Binding-site contacts:
Ligand atom O7 contacts residue SER57 of chain 1.B at 3.0 Å (h-bond).
Ligand atom C7 contacts residue SER56 of chain 1.B at 4.0 Å.
Ligand atom O7 contacts residue SER56 of chain 1.B at 3.2 Å.
Ligand atom N2 contacts residue ASN50 of chain 1.B at 3.9 Å.
Ligand atom C5 contacts residue ASN55 of chain 1.B at 3.6 Å.
Ligand atom C7 contacts residue SER57 of chain 1.B at 3.7 Å.
Ligand atom C7 contacts residue VAL48 of chain 1.B at 4.2 Å (hydrophobic).
Ligand atom C2 contacts residue ASN55 of chain 1.B at 2.5 Å.
Ligand atom N2 contacts residue ASN55 of chain 1.B at 3.0 Å (h-bond).
Ligand atom C8 contacts residue ASN55 of chain 1.B at 3.8 Å.
Ligand atom C8 contacts residue VAL48 of chain 1.B at 3.2 Å (hydrophobic).
Ligand atom C8 contacts residue ASN50 of chain 1.B at 3.7 Å.
Ligand atom C8 contacts residue SER56 of chain 1.B at 4.1 Å.
Ligand atom C8 contacts residue GLU37 of chain 1.B at 3.7 Å.
Ligand atom C7 contacts residue ASN55 of chain 1.B at 3.4 Å.
Ligand atom O7 contacts residue VAL48 of chain 1.B at 4.3 Å.
Ligand atom N2 contacts residue GLU37 of chain 1.B at 4.4 Å.
Ligand atom O7 contacts residue ASN55 of chain 1.B at 3.4 Å (h-bond).
Ligand atom O5 contacts residue ASN55 of chain 1.B at 2.3 Å (h-bond).
Ligand atom C3 contacts residue ASN55 of chain 1.B at 3.9 Å.
Ligand atom C4 contacts residue ASN55 of chain 1.B at 4.3 Å.
Ligand atom C8 contacts residue SER57 of chain 1.B at 4.1 Å.
Ligand atom C1 contacts residue ASN55 of chain 1.B at 1.5 Å.
Ligand atom C8 contacts residue PHE49 of chain 1.B at 3.9 Å (hydrophobic).
Ligand atom C7 contacts residue ASN50 of chain 1.B at 4.3 Å.

This small molecule binds to this protein.
Small molecule (SMILES): CC(=O)N[C@H]1[C@H](O[C@H]2[C@H](O)[C@@H](NC(C)=O)CO[C@@H]2CO)O[C@H](CO)[C@@H](O)[C@@H]1O

Sequence of chain 1.B:
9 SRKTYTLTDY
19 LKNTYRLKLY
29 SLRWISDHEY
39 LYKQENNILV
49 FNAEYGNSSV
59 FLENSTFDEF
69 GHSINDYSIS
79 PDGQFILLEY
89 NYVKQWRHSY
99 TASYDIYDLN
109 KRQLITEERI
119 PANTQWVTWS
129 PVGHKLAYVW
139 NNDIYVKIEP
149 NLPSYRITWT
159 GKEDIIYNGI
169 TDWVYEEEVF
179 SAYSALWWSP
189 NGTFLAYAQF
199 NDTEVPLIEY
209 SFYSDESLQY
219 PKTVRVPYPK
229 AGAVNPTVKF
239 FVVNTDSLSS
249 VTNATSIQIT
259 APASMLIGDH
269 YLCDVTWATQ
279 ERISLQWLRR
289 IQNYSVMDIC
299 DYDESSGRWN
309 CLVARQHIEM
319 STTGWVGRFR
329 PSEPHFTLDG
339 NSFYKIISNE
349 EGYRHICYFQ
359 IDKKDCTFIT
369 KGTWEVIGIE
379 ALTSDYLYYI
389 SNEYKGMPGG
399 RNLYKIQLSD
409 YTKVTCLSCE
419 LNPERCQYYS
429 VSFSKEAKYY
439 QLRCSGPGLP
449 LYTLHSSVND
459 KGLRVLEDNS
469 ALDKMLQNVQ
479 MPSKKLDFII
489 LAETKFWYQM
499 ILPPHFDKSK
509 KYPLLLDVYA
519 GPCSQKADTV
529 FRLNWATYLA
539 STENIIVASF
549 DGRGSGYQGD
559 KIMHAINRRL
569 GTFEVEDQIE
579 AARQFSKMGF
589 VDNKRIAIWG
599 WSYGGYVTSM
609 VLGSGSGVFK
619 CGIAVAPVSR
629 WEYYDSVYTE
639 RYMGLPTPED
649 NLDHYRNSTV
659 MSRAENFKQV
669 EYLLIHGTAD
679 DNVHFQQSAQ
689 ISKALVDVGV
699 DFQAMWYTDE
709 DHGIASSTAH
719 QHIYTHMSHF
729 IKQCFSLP